This small molecule binds to this protein.
Small molecule (SMILES): CCO/N=C/c1ccc(OCC[C@@H](C)CCN2CCN(c3ccnc(C(N)=O)c3)C2=O)cc1

Sequence of chain 36.C:
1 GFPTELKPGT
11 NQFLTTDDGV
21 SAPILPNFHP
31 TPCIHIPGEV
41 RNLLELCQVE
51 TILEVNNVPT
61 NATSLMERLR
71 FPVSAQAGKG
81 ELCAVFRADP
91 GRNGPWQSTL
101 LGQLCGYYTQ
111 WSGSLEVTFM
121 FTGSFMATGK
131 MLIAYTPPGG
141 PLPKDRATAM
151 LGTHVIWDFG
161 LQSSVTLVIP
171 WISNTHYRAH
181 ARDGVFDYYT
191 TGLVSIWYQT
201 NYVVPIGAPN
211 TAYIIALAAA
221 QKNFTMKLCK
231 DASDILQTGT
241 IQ

Sequence of chain 37.C:
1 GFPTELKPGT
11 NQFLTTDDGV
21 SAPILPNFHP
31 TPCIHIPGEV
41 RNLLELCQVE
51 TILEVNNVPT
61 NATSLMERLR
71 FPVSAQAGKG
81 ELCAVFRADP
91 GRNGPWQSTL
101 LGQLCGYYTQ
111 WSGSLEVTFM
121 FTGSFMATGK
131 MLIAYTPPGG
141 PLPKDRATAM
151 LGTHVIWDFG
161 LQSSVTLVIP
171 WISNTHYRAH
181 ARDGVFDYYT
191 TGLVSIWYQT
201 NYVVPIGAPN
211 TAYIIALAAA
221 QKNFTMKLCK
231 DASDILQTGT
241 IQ

Binding-site contacts:
Ligand atom NAC contacts residue ASP112 of chain 36.A at 2.5 Å (salt-bridge).
Ligand atom CAS contacts residue TRP203 of chain 36.A at 3.8 Å (hydrophobic).
Ligand atom CAT contacts residue ASN228 of chain 36.A at 3.5 Å.
Ligand atom NAC contacts residue THR114 of chain 36.A at 3.3 Å (h-bond).
Ligand atom CAH contacts residue GLN202 of chain 36.A at 3.2 Å.
Ligand atom CAZ contacts residue TRP203 of chain 36.A at 3.5 Å (hydrophobic).
Ligand atom CAA contacts residue PRO177 of chain 36.A at 3.5 Å (hydrophobic).
Ligand atom NBG contacts residue TRP203 of chain 36.A at 3.3 Å.
Ligand atom CAN contacts residue PRO177 of chain 36.A at 3.4 Å (hydrophobic).
Ligand atom NAU contacts residue PHE155 of chain 36.A at 3.7 Å.
Ligand atom CAG contacts residue ASN228 of chain 36.A at 3.6 Å.
Ligand atom CAJ contacts residue PHE155 of chain 36.A at 3.7 Å (hydrophobic).
Ligand atom OAD contacts residue LYS274 of chain 36.A at 3.1 Å (salt-bridge).
Ligand atom CAY contacts residue THR114 of chain 36.A at 3.8 Å.
Ligand atom CAA contacts residue TYR153 of chain 36.A at 3.5 Å (hydrophobic).
Ligand atom OAD contacts residue ALA275 of chain 36.A at 3.2 Å.
Ligand atom CBC contacts residue ASN228 of chain 36.A at 3.8 Å.
Ligand atom OAE contacts residue ILE113 of chain 36.A at 3.3 Å (h-bond).
Ligand atom CAH contacts residue TRP203 of chain 36.A at 3.5 Å (hydrophobic).
Ligand atom CBB contacts residue ILE111 of chain 36.A at 3.6 Å (hydrophobic).
Ligand atom CAI contacts residue PHE135 of chain 36.A at 3.7 Å (hydrophobic).
Ligand atom CAP contacts residue ILE111 of chain 36.A at 3.8 Å (hydrophobic).
Ligand atom CAH contacts residue ASN228 of chain 36.A at 3.4 Å.
Ligand atom CAK contacts residue PHE135 of chain 36.A at 3.6 Å (hydrophobic).
Ligand atom CAL contacts residue PHE155 of chain 36.A at 3.6 Å (hydrophobic).
Ligand atom OAX contacts residue ILE111 of chain 36.A at 3.5 Å.
Ligand atom OAX contacts residue MET195 of chain 36.A at 3.6 Å.
Ligand atom CAA contacts residue VAL179 of chain 36.A at 3.2 Å (hydrophobic).
Ligand atom CAT contacts residue TRP203 of chain 36.A at 3.6 Å (hydrophobic).
Ligand atom OAE contacts residue ASP112 of chain 36.A at 3.6 Å.
Ligand atom CAG contacts residue GLN202 of chain 36.A at 3.3 Å.
Ligand atom CAY contacts residue ASP112 of chain 36.A at 3.8 Å.
Ligand atom CAG contacts residue TRP203 of chain 36.A at 3.7 Å (hydrophobic).
Ligand atom CAO contacts residue PHE135 of chain 36.A at 3.8 Å (hydrophobic).
Ligand atom CAS contacts residue TYR201 of chain 36.A at 3.5 Å (hydrophobic).
Ligand atom CAO contacts residue ILE111 of chain 36.A at 3.8 Å (hydrophobic).
Ligand atom CAN contacts residue PHE155 of chain 36.A at 3.8 Å (hydrophobic).
Ligand atom CAA contacts residue SER178 of chain 36.A at 3.5 Å.
Ligand atom CBC contacts residue TRP203 of chain 36.A at 3.6 Å (hydrophobic).
Ligand atom CAL contacts residue ILE111 of chain 36.A at 3.7 Å (hydrophobic).

Sequence of chain 36.A:
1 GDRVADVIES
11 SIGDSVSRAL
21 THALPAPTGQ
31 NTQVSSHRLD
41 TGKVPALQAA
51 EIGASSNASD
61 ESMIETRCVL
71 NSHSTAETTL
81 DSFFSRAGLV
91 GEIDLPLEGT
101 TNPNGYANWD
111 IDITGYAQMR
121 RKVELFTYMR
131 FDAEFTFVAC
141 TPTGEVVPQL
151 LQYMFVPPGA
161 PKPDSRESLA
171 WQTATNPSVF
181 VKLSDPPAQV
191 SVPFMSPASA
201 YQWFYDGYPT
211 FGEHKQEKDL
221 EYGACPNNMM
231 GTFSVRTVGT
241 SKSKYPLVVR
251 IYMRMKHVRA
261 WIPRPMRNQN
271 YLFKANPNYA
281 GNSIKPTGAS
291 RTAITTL